Sequence of chain 1.B:
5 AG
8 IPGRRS

A protein and the small-molecule ligand that binds it are described below.
Small molecule (SMILES): CO[C@H]1CCCN(c2cc(C=O)ccc2[N+](=O)[O-])C1

Binding-site contacts:
Ligand atom C01 contacts residue VAL51 of chain 1.A at 3.9 Å (hydrophobic).
Ligand atom C05 contacts residue ARG12 of chain 1.B at 3.3 Å.
Ligand atom C14 contacts residue LYS127 of chain 1.A at 3.0 Å.
Ligand atom O12 contacts residue ILE224 of chain 1.A at 3.6 Å.
Ligand atom C03 contacts residue ARG12 of chain 1.B at 4.1 Å.
Ligand atom C13 contacts residue LYS127 of chain 1.A at 4.3 Å.
Ligand atom C17 contacts residue LYS127 of chain 1.A at 3.7 Å.
Ligand atom C14 contacts residue GLY176 of chain 1.A at 3.7 Å.
Ligand atom C09 contacts residue ILE224 of chain 1.A at 4.2 Å (hydrophobic).
Ligand atom C18 contacts residue ASN47 of chain 1.A at 4.0 Å.
Ligand atom C01 contacts residue SER50 of chain 1.A at 4.3 Å.
Ligand atom C16 contacts residue LYS127 of chain 1.A at 1.4 Å.
Ligand atom C08 contacts residue ILE8 of chain 1.B at 4.1 Å (hydrophobic).
Ligand atom C14 contacts residue ILE173 of chain 1.A at 4.1 Å (hydrophobic).
Ligand atom C03 contacts residue SER13 of chain 1.B at 4.3 Å.
Ligand atom C03 contacts residue ASN47 of chain 1.A at 4.2 Å.
Ligand atom C15 contacts residue ILE8 of chain 1.B at 3.9 Å (hydrophobic).
Ligand atom C01 contacts residue ASN47 of chain 1.A at 3.4 Å.
Ligand atom C17 contacts residue ILE8 of chain 1.B at 3.6 Å (hydrophobic).
Ligand atom C13 contacts residue ILE224 of chain 1.A at 3.5 Å (hydrophobic).
Ligand atom O02 contacts residue SER13 of chain 1.B at 4.3 Å.
Ligand atom C15 contacts residue ILE173 of chain 1.A at 4.3 Å (hydrophobic).
Ligand atom C15 contacts residue LYS127 of chain 1.A at 2.5 Å.
Ligand atom C04 contacts residue SER13 of chain 1.B at 4.1 Å.
Ligand atom C13 contacts residue ILE8 of chain 1.B at 4.1 Å (hydrophobic).
Ligand atom C05 contacts residue GLY10 of chain 1.B at 3.7 Å.
Ligand atom C06 contacts residue GLY10 of chain 1.B at 3.8 Å.
Ligand atom C14 contacts residue ILE224 of chain 1.A at 4.4 Å (hydrophobic).
Ligand atom O02 contacts residue VAL51 of chain 1.A at 3.5 Å.
Ligand atom N10 contacts residue ILE224 of chain 1.A at 4.1 Å.
Ligand atom O02 contacts residue ARG12 of chain 1.B at 4.1 Å.
Ligand atom O12 contacts residue PRO172 of chain 1.A at 3.4 Å.
Ligand atom C13 contacts residue PRO172 of chain 1.A at 3.3 Å (hydrophobic).
Ligand atom C14 contacts residue ILE8 of chain 1.B at 3.8 Å (hydrophobic).
Ligand atom C13 contacts residue ILE173 of chain 1.A at 4.3 Å (hydrophobic).
Ligand atom C04 contacts residue ARG12 of chain 1.B at 3.0 Å.
Ligand atom C06 contacts residue ILE8 of chain 1.B at 4.0 Å (hydrophobic).
Ligand atom O02 contacts residue ASN47 of chain 1.A at 3.9 Å.
Ligand atom C14 contacts residue PRO172 of chain 1.A at 3.3 Å (hydrophobic).
Ligand atom C16 contacts residue ILE8 of chain 1.B at 4.0 Å (hydrophobic).

Sequence of chain 1.A:
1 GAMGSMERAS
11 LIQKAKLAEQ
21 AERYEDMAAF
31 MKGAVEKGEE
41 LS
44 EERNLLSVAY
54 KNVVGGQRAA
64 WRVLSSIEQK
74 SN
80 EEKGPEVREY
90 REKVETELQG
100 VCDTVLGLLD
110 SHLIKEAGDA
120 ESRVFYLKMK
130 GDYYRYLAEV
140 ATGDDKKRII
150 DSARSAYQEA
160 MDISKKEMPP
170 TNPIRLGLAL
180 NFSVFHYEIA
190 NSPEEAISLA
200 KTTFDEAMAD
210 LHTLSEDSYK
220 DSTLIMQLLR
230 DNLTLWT